Binding-site contacts:
Ligand atom C7 contacts residue ASN416 of chain 1.I at 3.5 Å.
Ligand atom C2 contacts residue ASN416 of chain 1.I at 2.4 Å.
Ligand atom O7 contacts residue ASN232 of chain 1.I at 3.6 Å.
Ligand atom C7 contacts residue ASN232 of chain 1.I at 4.1 Å.
Ligand atom C3 contacts residue ASN416 of chain 1.I at 3.8 Å.
Ligand atom C8 contacts residue VAL414 of chain 1.I at 3.6 Å (hydrophobic).
Ligand atom O7 contacts residue ASN416 of chain 1.I at 3.8 Å.
Ligand atom O5 contacts residue ASN416 of chain 1.I at 2.3 Å (h-bond).
Ligand atom C8 contacts residue ASN416 of chain 1.I at 3.8 Å.
Ligand atom C4 contacts residue ASN416 of chain 1.I at 4.2 Å.
Ligand atom C1 contacts residue PRO261 of chain 1.I at 4.0 Å (hydrophobic).
Ligand atom C5 contacts residue ASN416 of chain 1.I at 3.6 Å.
Ligand atom C8 contacts residue NAG1 of chain 1.S at 3.8 Å.
Ligand atom C8 contacts residue ASN232 of chain 1.I at 4.2 Å.
Ligand atom O7 contacts residue NAG1 of chain 1.S at 4.2 Å.
Ligand atom C5 contacts residue PRO261 of chain 1.I at 4.4 Å (hydrophobic).
Ligand atom O5 contacts residue LEU235 of chain 1.I at 4.3 Å.
Ligand atom O5 contacts residue PRO261 of chain 1.I at 3.6 Å.
Ligand atom N2 contacts residue ASN416 of chain 1.I at 2.9 Å (h-bond).
Ligand atom C1 contacts residue ASN416 of chain 1.I at 1.4 Å.
Ligand atom C8 contacts residue SER415 of chain 1.I at 4.1 Å.

A small-molecule ligand and the protein it binds are described below.
Small molecule (SMILES): CC(=O)N[C@@H]1[C@@H](O)[C@H](O)[C@@H](CO)O[C@H]1O

Sequence of chain 1.I:
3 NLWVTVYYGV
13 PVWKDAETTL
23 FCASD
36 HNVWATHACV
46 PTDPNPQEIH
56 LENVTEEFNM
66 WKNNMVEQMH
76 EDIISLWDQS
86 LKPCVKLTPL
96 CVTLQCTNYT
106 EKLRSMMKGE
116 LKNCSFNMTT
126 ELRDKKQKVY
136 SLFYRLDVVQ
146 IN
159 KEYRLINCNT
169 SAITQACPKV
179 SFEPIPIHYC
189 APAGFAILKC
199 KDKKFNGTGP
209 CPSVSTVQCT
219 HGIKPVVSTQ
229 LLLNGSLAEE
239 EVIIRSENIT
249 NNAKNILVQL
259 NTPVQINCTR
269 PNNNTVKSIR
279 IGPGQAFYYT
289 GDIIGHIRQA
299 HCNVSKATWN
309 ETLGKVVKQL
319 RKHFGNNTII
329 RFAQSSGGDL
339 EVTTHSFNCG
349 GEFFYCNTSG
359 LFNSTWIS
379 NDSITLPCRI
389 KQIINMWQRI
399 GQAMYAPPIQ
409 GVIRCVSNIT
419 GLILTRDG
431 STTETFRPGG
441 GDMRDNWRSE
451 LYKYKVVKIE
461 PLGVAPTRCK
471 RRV